A small-molecule ligand and the protein it binds are described below.
Small molecule (SMILES): C=C[C@@H]1C[C@]1(NC(=O)[C@@H]1C[C@@H](Oc2nccc3cc(OC)ccc23)CN1C(=O)[C@@H](NC(=O)OC(C)(C)C)C(C)(C)C)C(=O)NS(=O)(=O)C1CC1

Binding-site contacts:
Ligand atom O25 contacts residue PHE58 of chain 1.A at 3.4 Å.
Ligand atom O26 contacts residue LYS151 of chain 1.A at 3.6 Å.
Ligand atom C38 contacts residue ALA172 of chain 1.A at 3.3 Å (hydrophobic).
Ligand atom C13 contacts residue ASP96 of chain 1.A at 3.5 Å.
Ligand atom O22 contacts residue LYS151 of chain 1.A at 3.4 Å.
Ligand atom S24 contacts residue GLY152 of chain 1.A at 3.5 Å (h-bond).
Ligand atom O22 contacts residue SER154 of chain 1.A at 3.4 Å (h-bond).
Ligand atom N23 contacts residue HIS72 of chain 1.A at 3.0 Å (h-bond).
Ligand atom C18 contacts residue ARG170 of chain 1.A at 3.6 Å.
Ligand atom N9 contacts residue HIS72 of chain 1.A at 3.4 Å (h-bond).
Ligand atom N9 contacts residue ARG170 of chain 1.A at 3.0 Å (salt-bridge).
Ligand atom O25 contacts residue GLY152 of chain 1.A at 3.3 Å.
Ligand atom O49 contacts residue ARG170 of chain 1.A at 3.5 Å.
Ligand atom O49 contacts residue GOL1 of chain 1.J at 3.4 Å (h-bond).
Ligand atom C27 contacts residue HIS72 of chain 1.A at 3.6 Å.
Ligand atom C21 contacts residue ILE147 of chain 1.A at 3.5 Å (hydrophobic).
Ligand atom C2 contacts residue HIS72 of chain 1.A at 3.4 Å.
Ligand atom O26 contacts residue GOL1 of chain 1.F at 3.4 Å.
Ligand atom C50 contacts residue ASP94 of chain 1.A at 3.1 Å.
Ligand atom C50 contacts residue ARG170 of chain 1.A at 3.5 Å.
Ligand atom N41 contacts residue ALA172 of chain 1.A at 2.9 Å (h-bond).
Ligand atom S24 contacts residue SER154 of chain 1.A at 3.4 Å (h-bond).
Ligand atom C28 contacts residue HIS72 of chain 1.A at 3.4 Å.
Ligand atom C29 contacts residue GLN56 of chain 1.A at 3.6 Å.
Ligand atom O35 contacts residue ALA171 of chain 1.A at 3.1 Å.
Ligand atom C7 contacts residue HIS72 of chain 1.A at 3.5 Å.
Ligand atom N23 contacts residue SER154 of chain 1.A at 3.3 Å (h-bond).
Ligand atom O22 contacts residue LEU150 of chain 1.A at 3.5 Å (h-bond).
Ligand atom C19 contacts residue SER154 of chain 1.A at 3.5 Å.
Ligand atom C28 contacts residue SER154 of chain 1.A at 3.6 Å.
Ligand atom O44 contacts residue ALA172 of chain 1.A at 3.2 Å (h-bond).
Ligand atom C34 contacts residue ALA171 of chain 1.A at 3.6 Å (hydrophobic).
Ligand atom O22 contacts residue SER153 of chain 1.A at 3.4 Å (h-bond).
Ligand atom O22 contacts residue GLY152 of chain 1.A at 2.9 Å (h-bond).
Ligand atom C31 contacts residue GOL1 of chain 1.J at 3.5 Å.
Ligand atom O26 contacts residue GLY152 of chain 1.A at 3.0 Å (h-bond).
Ligand atom C28 contacts residue GLY73 of chain 1.A at 3.5 Å.
Ligand atom O25 contacts residue SER154 of chain 1.A at 2.7 Å (h-bond).
Ligand atom C18 contacts residue PHE169 of chain 1.A at 3.4 Å (hydrophobic).
Ligand atom O35 contacts residue ALA172 of chain 1.A at 2.8 Å (h-bond).

Sequence of chain 1.A:
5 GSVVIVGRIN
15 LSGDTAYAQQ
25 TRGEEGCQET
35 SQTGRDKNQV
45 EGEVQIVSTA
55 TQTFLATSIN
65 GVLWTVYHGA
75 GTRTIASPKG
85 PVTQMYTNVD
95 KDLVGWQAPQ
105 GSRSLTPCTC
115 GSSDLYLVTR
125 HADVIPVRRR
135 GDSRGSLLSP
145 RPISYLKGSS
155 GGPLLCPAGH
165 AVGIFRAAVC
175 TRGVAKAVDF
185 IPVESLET